A small-molecule ligand and the protein it binds are described below.
Small molecule (SMILES): CC(=O)N[C@H]1[C@H](O[C@H]2[C@H](O)[C@@H](NC(C)=O)CO[C@@H]2CO)O[C@H](CO)[C@@H](O)[C@@H]1O

Sequence of chain 1.A:
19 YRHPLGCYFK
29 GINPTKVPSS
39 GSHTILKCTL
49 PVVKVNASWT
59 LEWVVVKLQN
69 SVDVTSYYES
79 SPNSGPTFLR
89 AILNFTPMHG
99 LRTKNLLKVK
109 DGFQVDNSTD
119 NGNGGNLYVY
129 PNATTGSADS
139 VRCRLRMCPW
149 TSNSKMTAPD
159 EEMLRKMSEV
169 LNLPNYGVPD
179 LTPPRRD

Binding-site contacts:
Ligand atom C4 contacts residue ASN115 of chain 1.A at 4.2 Å.
Ligand atom C1 contacts residue ARG88 of chain 1.A at 4.2 Å.
Ligand atom N2 contacts residue ASN115 of chain 1.A at 2.9 Å (h-bond).
Ligand atom O7 contacts residue ALA89 of chain 1.A at 4.2 Å.
Ligand atom C7 contacts residue ALA89 of chain 1.A at 3.5 Å (hydrophobic).
Ligand atom C1 contacts residue ASN115 of chain 1.A at 1.4 Å.
Ligand atom C5 contacts residue ASN115 of chain 1.A at 3.6 Å.
Ligand atom O5 contacts residue ASN115 of chain 1.A at 2.3 Å (h-bond).
Ligand atom C8 contacts residue ALA89 of chain 1.A at 3.5 Å (hydrophobic).
Ligand atom C8 contacts residue ASN115 of chain 1.A at 3.5 Å.
Ligand atom N2 contacts residue ALA89 of chain 1.A at 3.2 Å (h-bond).
Ligand atom C7 contacts residue ASN115 of chain 1.A at 3.5 Å.
Ligand atom C3 contacts residue ASN115 of chain 1.A at 3.8 Å.
Ligand atom C2 contacts residue ASN115 of chain 1.A at 2.5 Å.